Sequence of chain 3.A:
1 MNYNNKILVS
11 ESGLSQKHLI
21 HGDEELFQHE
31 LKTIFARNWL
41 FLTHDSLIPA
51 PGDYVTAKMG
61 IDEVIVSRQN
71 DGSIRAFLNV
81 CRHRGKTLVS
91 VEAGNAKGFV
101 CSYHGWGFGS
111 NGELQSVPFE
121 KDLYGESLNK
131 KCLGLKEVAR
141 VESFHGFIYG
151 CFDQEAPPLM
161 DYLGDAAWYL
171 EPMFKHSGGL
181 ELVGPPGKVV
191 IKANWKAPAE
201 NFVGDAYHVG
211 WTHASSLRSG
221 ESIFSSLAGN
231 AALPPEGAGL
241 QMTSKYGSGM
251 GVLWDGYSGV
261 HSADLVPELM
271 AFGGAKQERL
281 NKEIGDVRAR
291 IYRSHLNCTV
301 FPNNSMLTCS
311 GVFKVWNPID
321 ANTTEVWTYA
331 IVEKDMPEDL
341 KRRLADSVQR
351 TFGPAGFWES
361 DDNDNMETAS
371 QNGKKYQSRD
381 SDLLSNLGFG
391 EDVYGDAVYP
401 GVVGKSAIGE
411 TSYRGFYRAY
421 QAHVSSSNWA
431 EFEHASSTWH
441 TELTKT

Binding-site contacts:
Ligand atom C4 contacts residue ASN297 of chain 3.A at 4.2 Å.
Ligand atom C8 contacts residue ASN297 of chain 3.A at 3.8 Å.
Ligand atom C8 contacts residue ASN201 of chain 3.A at 3.3 Å.
Ligand atom C4 contacts residue VAL209 of chain 3.A at 3.9 Å (hydrophobic).
Ligand atom C1 contacts residue LEU307 of chain 3.A at 4.0 Å (hydrophobic).
Ligand atom C5 contacts residue HIS295 of chain 3.A at 4.0 Å.
Ligand atom C1 contacts residue PHE352 of chain 3.A at 4.5 Å (hydrophobic).
Ligand atom C5 contacts residue VAL209 of chain 3.A at 4.1 Å (hydrophobic).
Ligand atom C6 contacts residue PHE224 of chain 3.A at 4.1 Å (hydrophobic).
Ligand atom C1 contacts residue HIS295 of chain 3.A at 3.9 Å.
Ligand atom C6 contacts residue VAL260 of chain 3.A at 4.5 Å (hydrophobic).
Ligand atom C1 contacts residue VAL260 of chain 3.A at 3.6 Å (hydrophobic).
Ligand atom C3 contacts residue VAL209 of chain 3.A at 4.4 Å (hydrophobic).
Ligand atom C8 contacts residue ASP205 of chain 3.A at 3.5 Å.
Ligand atom C9 contacts residue PHE202 of chain 3.A at 4.2 Å (hydrophobic).
Ligand atom C9 contacts residue LEU307 of chain 3.A at 4.2 Å (hydrophobic).
Ligand atom S7 contacts residue HIS208 of chain 3.A at 4.3 Å.
Ligand atom S7 contacts residue ASN297 of chain 3.A at 3.6 Å.
Ligand atom C8 contacts residue PHE202 of chain 3.A at 4.1 Å (hydrophobic).
Ligand atom C2 contacts residue LEU307 of chain 3.A at 3.6 Å (hydrophobic).
Ligand atom C8 contacts residue HIS208 of chain 3.A at 3.8 Å.
Ligand atom S7 contacts residue VAL209 of chain 3.A at 3.9 Å.
Ligand atom S7 contacts residue ASP205 of chain 3.A at 3.5 Å (salt-bridge).
Ligand atom C6 contacts residue HIS295 of chain 3.A at 3.5 Å.
Ligand atom C2 contacts residue PHE352 of chain 3.A at 3.8 Å (hydrophobic).
Ligand atom C9 contacts residue ASN201 of chain 3.A at 3.5 Å.
Ligand atom C4 contacts residue LEU307 of chain 3.A at 4.4 Å (hydrophobic).
Ligand atom C3 contacts residue LEU307 of chain 3.A at 4.0 Å (hydrophobic).
Ligand atom C9 contacts residue HIS208 of chain 3.A at 3.9 Å.
Ligand atom C2 contacts residue VAL260 of chain 3.A at 4.4 Å (hydrophobic).
Ligand atom S7 contacts residue ALA206 of chain 3.A at 4.5 Å.

A small-molecule ligand and the protein it binds are described below.
Small molecule (SMILES): CCSc1ccccc1